Sequence of chain 1.B:
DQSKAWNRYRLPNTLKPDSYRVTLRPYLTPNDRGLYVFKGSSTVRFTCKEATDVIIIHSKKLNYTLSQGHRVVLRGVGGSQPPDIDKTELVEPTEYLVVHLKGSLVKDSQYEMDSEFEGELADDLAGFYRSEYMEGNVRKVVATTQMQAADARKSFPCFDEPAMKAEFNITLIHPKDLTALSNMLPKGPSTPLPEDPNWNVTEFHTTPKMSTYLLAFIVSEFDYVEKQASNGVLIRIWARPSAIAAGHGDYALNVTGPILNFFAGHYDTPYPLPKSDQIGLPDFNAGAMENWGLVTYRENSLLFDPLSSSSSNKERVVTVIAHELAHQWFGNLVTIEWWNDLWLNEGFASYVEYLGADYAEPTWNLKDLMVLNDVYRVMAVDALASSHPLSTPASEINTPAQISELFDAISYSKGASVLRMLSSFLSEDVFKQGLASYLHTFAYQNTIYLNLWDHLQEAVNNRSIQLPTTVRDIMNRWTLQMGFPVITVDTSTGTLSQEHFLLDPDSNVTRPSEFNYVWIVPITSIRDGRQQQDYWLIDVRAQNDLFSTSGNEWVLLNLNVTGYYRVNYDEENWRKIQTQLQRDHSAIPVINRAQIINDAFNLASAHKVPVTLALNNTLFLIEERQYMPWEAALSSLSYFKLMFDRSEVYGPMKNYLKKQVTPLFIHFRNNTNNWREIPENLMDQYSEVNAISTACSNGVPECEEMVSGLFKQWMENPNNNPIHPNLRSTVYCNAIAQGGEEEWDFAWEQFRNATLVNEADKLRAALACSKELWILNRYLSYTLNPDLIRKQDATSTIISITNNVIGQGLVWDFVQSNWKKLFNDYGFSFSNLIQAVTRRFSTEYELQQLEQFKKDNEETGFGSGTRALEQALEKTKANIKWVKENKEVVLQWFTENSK

Sequence of chain 1.D:
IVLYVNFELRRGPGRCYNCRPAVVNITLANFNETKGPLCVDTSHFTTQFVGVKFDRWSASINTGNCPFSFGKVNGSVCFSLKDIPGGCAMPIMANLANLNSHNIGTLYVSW

A protein and the small-molecule ligand that binds it are described below.
Small molecule (SMILES): CC(=O)N[C@@H]1[C@@H](O)[C@H](O)[C@@H](CO)O[C@H]1O

Binding-site contacts:
Ligand atom C1 contacts residue ASN116 of chain 1.D at 4.2 Å.
Ligand atom C1 contacts residue ASN258 of chain 1.B at 1.4 Å.
Ligand atom C1 contacts residue LEU117 of chain 1.D at 4.3 Å (hydrophobic).
Ligand atom N2 contacts residue ASN116 of chain 1.D at 4.2 Å.
Ligand atom O5 contacts residue ASN258 of chain 1.B at 2.3 Å (h-bond).
Ligand atom C2 contacts residue ASN258 of chain 1.B at 2.4 Å.
Ligand atom N2 contacts residue ASP254 of chain 1.B at 4.2 Å.
Ligand atom C7 contacts residue ASN258 of chain 1.B at 3.4 Å.
Ligand atom C8 contacts residue ASP254 of chain 1.B at 4.0 Å.
Ligand atom C5 contacts residue ASN258 of chain 1.B at 3.6 Å.
Ligand atom C7 contacts residue TYR255 of chain 1.B at 4.0 Å (hydrophobic).
Ligand atom C4 contacts residue ASN116 of chain 1.D at 4.0 Å.
Ligand atom C5 contacts residue ASN116 of chain 1.D at 4.1 Å.
Ligand atom C3 contacts residue ASN116 of chain 1.D at 3.3 Å.
Ligand atom C2 contacts residue ASN116 of chain 1.D at 4.1 Å.
Ligand atom C4 contacts residue ASN258 of chain 1.B at 4.1 Å.
Ligand atom N2 contacts residue ASN258 of chain 1.B at 2.9 Å (h-bond).
Ligand atom O7 contacts residue TYR255 of chain 1.B at 3.6 Å.
Ligand atom C3 contacts residue ASN258 of chain 1.B at 3.7 Å.
Ligand atom O7 contacts residue ASN258 of chain 1.B at 3.6 Å (h-bond).
Ligand atom O4 contacts residue ASN116 of chain 1.D at 3.9 Å.
Ligand atom O3 contacts residue ASN116 of chain 1.D at 3.9 Å.
Ligand atom C8 contacts residue PRO310 of chain 1.B at 4.4 Å (hydrophobic).
Ligand atom C8 contacts residue TYR255 of chain 1.B at 3.5 Å (hydrophobic).